Sequence of chain 3.A:
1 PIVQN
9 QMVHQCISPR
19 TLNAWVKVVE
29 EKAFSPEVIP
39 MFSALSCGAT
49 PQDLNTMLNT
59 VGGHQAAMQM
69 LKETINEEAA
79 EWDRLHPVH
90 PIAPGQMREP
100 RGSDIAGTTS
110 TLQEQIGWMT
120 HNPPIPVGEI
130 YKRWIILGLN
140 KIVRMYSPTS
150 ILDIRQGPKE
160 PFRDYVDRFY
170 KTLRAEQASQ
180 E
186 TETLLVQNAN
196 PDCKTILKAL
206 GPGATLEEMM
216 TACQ

This protein binds this small molecule.
Small molecule (SMILES): Cc1[nH]c2ccccc2c1CC(=O)N[C@@H](Cc1ccccc1)C(=O)N(C)c1ccccc1

Binding-site contacts:
Ligand atom C25 contacts residue ASN57 of chain 3.A at 3.5 Å.
Ligand atom C31 contacts residue GLN179 of chain 4.A at 3.7 Å.
Ligand atom O14 contacts residue ASN57 of chain 3.A at 3.0 Å (h-bond).
Ligand atom C27 contacts residue ARG173 of chain 4.A at 3.6 Å.
Ligand atom C28 contacts residue ARG173 of chain 4.A at 3.5 Å.
Ligand atom C16 contacts residue ASN53 of chain 3.A at 3.6 Å.
Ligand atom C22 contacts residue ALA105 of chain 3.A at 3.7 Å (hydrophobic).
Ligand atom C5 contacts residue ASN57 of chain 3.A at 3.7 Å.
Ligand atom C30 contacts residue GLN176 of chain 4.A at 3.7 Å.
Ligand atom C2 contacts residue LYS70 of chain 3.A at 3.8 Å.
Ligand atom C26 contacts residue LYS70 of chain 3.A at 3.3 Å.
Ligand atom C2 contacts residue GLN63 of chain 3.A at 3.5 Å.
Ligand atom C6 contacts residue ASN57 of chain 3.A at 3.5 Å.
Ligand atom N3 contacts residue GLN63 of chain 3.A at 2.8 Å (h-bond).
Ligand atom C22 contacts residue THR107 of chain 3.A at 3.6 Å.
Ligand atom O24 contacts residue LYS70 of chain 3.A at 2.9 Å (salt-bridge).
Ligand atom C27 contacts residue LYS70 of chain 3.A at 3.6 Å.
Ligand atom C8 contacts residue LEU56 of chain 3.A at 3.5 Å (hydrophobic).
Ligand atom C32 contacts residue ARG173 of chain 4.A at 3.7 Å.
Ligand atom C6 contacts residue ASN53 of chain 3.A at 3.6 Å.
Ligand atom C11 contacts residue LYS70 of chain 3.A at 3.8 Å.
Ligand atom N4 contacts residue ASN57 of chain 3.A at 2.7 Å (h-bond).
Ligand atom C23 contacts residue LYS70 of chain 3.A at 3.5 Å.
Ligand atom C31 contacts residue SER178 of chain 4.A at 3.5 Å.
Ligand atom C10 contacts residue MET66 of chain 3.A at 3.3 Å (hydrophobic).
Ligand atom C16 contacts residue THR107 of chain 3.A at 3.5 Å.
Ligand atom C29 contacts residue ARG173 of chain 4.A at 3.8 Å.
Ligand atom C21 contacts residue TYR130 of chain 3.A at 3.6 Å (hydrophobic).
Ligand atom C25 contacts residue SER178 of chain 4.A at 3.7 Å.
Ligand atom C18 contacts residue THR107 of chain 3.A at 3.5 Å.
Ligand atom C31 contacts residue LYS70 of chain 3.A at 3.7 Å.
Ligand atom C23 contacts residue ASN57 of chain 3.A at 3.6 Å.
Ligand atom C8 contacts residue ASN57 of chain 3.A at 3.5 Å.
Ligand atom N3 contacts residue ARG173 of chain 4.A at 3.6 Å.
Ligand atom C1 contacts residue LYS70 of chain 3.A at 3.4 Å.
Ligand atom C32 contacts residue GLN63 of chain 3.A at 3.5 Å.
Ligand atom C17 contacts residue THR107 of chain 3.A at 3.4 Å.
Ligand atom C22 contacts residue TYR130 of chain 3.A at 3.5 Å (hydrophobic).
Ligand atom C22 contacts residue ASN53 of chain 3.A at 3.6 Å.
Ligand atom C2 contacts residue ARG173 of chain 4.A at 3.7 Å.

Sequence of chain 4.A:
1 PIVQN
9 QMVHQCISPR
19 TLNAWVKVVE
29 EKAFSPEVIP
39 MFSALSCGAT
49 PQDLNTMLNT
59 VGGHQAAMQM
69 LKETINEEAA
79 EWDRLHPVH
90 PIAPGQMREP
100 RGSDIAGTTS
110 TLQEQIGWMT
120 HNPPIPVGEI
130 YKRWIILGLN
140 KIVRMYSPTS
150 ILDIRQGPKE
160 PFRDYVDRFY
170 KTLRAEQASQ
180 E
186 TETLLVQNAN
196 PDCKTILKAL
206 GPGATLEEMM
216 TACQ